This protein binds this small molecule.
Small molecule (SMILES): CC(=O)N[C@H]1[C@H](O[C@H]2[C@H](O)[C@@H](NC(C)=O)CO[C@@H]2CO)O[C@H](CO)[C@@H](O)[C@@H]1O

Sequence of chain 1.F:
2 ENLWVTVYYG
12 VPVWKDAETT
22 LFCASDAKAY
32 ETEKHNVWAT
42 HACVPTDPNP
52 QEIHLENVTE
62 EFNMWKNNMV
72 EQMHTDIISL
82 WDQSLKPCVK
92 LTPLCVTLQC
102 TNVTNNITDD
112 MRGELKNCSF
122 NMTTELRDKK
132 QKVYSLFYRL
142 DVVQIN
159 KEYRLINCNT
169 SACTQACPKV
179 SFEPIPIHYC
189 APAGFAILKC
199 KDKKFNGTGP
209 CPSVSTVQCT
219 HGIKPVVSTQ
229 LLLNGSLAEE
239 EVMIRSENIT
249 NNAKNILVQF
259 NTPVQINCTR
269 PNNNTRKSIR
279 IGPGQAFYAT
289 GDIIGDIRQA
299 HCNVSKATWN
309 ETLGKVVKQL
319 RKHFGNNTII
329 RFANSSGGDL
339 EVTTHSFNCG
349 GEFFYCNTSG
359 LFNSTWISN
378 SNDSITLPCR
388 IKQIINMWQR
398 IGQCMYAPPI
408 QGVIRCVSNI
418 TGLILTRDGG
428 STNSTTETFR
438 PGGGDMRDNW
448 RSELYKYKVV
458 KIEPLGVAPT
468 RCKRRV

Sequence of chain 1.C:
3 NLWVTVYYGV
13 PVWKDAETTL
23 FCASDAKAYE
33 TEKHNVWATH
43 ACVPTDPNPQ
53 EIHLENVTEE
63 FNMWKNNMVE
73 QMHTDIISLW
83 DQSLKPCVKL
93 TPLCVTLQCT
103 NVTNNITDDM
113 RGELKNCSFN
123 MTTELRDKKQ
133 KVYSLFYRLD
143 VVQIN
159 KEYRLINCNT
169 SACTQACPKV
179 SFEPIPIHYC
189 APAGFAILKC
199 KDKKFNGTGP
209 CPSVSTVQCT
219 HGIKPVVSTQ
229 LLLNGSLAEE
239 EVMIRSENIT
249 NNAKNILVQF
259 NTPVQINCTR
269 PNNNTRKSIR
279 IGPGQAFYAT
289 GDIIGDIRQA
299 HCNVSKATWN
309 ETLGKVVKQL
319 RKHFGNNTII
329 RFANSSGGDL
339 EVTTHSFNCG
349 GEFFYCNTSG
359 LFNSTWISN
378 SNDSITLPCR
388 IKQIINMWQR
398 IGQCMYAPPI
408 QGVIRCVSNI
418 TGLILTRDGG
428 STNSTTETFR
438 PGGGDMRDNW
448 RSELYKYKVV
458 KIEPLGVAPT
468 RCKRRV

Binding-site contacts:
Ligand atom C5 contacts residue ARG162 of chain 1.F at 4.1 Å.
Ligand atom O7 contacts residue ASN167 of chain 1.F at 4.0 Å.
Ligand atom N2 contacts residue ASN167 of chain 1.F at 2.9 Å (h-bond).
Ligand atom O7 contacts residue ARG278 of chain 1.C at 4.5 Å.
Ligand atom C7 contacts residue ASN167 of chain 1.F at 3.7 Å.
Ligand atom C4 contacts residue ASN167 of chain 1.F at 4.2 Å.
Ligand atom O6 contacts residue VAL144 of chain 1.F at 4.1 Å.
Ligand atom C8 contacts residue ASN167 of chain 1.F at 3.9 Å.
Ligand atom O6 contacts residue ARG162 of chain 1.F at 3.6 Å (salt-bridge).
Ligand atom C2 contacts residue ASN167 of chain 1.F at 2.5 Å.
Ligand atom C1 contacts residue ARG162 of chain 1.F at 3.6 Å.
Ligand atom C6 contacts residue ARG162 of chain 1.F at 4.2 Å.
Ligand atom O5 contacts residue ARG162 of chain 1.F at 3.0 Å (salt-bridge).
Ligand atom C5 contacts residue ASN167 of chain 1.F at 3.7 Å.
Ligand atom C3 contacts residue ASN167 of chain 1.F at 3.8 Å.
Ligand atom C6 contacts residue VAL144 of chain 1.F at 4.1 Å (hydrophobic).
Ligand atom O5 contacts residue ASN167 of chain 1.F at 2.4 Å (h-bond).
Ligand atom C1 contacts residue ASN167 of chain 1.F at 1.4 Å.